Sequence of chain 1.C:
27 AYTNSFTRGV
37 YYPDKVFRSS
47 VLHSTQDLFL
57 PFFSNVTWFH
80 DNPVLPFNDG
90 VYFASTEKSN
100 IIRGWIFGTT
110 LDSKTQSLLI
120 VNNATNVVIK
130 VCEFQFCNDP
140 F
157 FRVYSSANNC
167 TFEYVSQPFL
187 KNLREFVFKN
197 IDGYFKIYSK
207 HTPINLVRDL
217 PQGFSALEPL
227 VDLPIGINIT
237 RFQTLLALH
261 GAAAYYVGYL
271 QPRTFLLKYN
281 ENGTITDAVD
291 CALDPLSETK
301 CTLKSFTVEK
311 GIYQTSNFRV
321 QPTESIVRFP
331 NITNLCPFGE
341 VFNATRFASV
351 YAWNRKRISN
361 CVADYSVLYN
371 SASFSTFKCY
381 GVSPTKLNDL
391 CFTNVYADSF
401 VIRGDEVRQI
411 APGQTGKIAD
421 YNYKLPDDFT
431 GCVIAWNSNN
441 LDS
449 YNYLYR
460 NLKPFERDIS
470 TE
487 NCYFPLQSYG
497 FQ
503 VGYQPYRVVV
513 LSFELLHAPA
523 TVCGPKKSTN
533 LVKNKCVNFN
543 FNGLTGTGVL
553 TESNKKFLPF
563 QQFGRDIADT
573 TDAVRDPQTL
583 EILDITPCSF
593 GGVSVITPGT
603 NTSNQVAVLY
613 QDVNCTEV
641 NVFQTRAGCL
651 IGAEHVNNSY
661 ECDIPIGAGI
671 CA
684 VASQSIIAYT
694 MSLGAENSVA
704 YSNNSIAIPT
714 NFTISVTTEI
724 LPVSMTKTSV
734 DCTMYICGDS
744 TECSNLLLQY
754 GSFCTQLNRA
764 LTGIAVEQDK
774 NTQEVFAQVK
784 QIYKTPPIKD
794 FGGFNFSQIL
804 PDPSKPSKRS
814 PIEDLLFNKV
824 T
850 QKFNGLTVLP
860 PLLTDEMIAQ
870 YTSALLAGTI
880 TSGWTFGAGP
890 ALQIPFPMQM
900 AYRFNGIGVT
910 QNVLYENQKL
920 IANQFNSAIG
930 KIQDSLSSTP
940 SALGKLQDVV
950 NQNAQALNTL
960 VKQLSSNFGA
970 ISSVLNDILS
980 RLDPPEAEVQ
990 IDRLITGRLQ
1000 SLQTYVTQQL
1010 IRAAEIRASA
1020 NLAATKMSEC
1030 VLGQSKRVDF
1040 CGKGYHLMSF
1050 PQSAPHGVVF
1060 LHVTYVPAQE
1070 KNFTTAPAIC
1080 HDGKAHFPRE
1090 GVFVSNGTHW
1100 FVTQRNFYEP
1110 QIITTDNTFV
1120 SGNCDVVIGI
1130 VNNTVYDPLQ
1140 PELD

A protein and the small-molecule ligand that binds it are described below.
Small molecule (SMILES): CC(=O)N[C@@H]1[C@@H](O)[C@H](O)[C@@H](CO)O[C@H]1O

Binding-site contacts:
Ligand atom O6 contacts residue ASN1131 of chain 1.C at 4.5 Å.
Ligand atom O7 contacts residue ILE1129 of chain 1.C at 3.9 Å.
Ligand atom O7 contacts residue ASN1131 of chain 1.C at 4.3 Å.
Ligand atom C7 contacts residue ASN1131 of chain 1.C at 4.0 Å.
Ligand atom O5 contacts residue ASN1131 of chain 1.C at 2.4 Å (h-bond).
Ligand atom C5 contacts residue ASN1131 of chain 1.C at 3.6 Å.
Ligand atom C4 contacts residue ASN1131 of chain 1.C at 4.3 Å.
Ligand atom C3 contacts residue ASN1131 of chain 1.C at 3.8 Å.
Ligand atom C1 contacts residue ASN1131 of chain 1.C at 1.4 Å.
Ligand atom O7 contacts residue VAL1130 of chain 1.C at 4.2 Å.
Ligand atom N2 contacts residue ASN1131 of chain 1.C at 3.0 Å (h-bond).
Ligand atom C2 contacts residue ASN1131 of chain 1.C at 2.5 Å.